A small-molecule ligand and the protein it binds are described below.
Small molecule (SMILES): CCn1nc(C#Cc2c(C)ccc3c(Nc4ccc(Cl)cc4)nccc23)c2c(N)ncnc21

Sequence of chain 1.A:
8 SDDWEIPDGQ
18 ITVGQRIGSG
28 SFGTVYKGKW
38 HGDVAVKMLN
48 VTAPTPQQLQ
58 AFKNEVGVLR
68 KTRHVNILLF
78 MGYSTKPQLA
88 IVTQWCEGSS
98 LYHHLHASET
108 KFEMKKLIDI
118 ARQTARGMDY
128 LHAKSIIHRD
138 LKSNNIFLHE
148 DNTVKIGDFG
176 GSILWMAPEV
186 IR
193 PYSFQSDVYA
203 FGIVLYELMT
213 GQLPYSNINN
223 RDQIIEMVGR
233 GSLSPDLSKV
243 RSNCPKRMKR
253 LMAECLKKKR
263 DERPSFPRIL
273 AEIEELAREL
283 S

Binding-site contacts:
Ligand atom N31 contacts residue TRP92 of chain 1.A at 3.3 Å.
Ligand atom C15 contacts residue GLU62 of chain 1.A at 3.6 Å.
Ligand atom N12 contacts residue GLY154 of chain 1.A at 3.5 Å.
Ligand atom C16 contacts residue LEU66 of chain 1.A at 3.5 Å (hydrophobic).
Ligand atom C16 contacts residue GLY154 of chain 1.A at 3.7 Å.
Ligand atom C02 contacts residue ILE24 of chain 1.A at 3.5 Å (hydrophobic).
Ligand atom C11 contacts residue ASP155 of chain 1.A at 3.4 Å.
Ligand atom N14 contacts residue GLU62 of chain 1.A at 2.7 Å (salt-bridge).
Ligand atom N33 contacts residue ALA42 of chain 1.A at 3.3 Å.
Ligand atom C06 contacts residue PHE156 of chain 1.A at 3.7 Å (hydrophobic).
Ligand atom C15 contacts residue LEU66 of chain 1.A at 3.8 Å (hydrophobic).
Ligand atom C23 contacts residue THR90 of chain 1.A at 3.7 Å.
Ligand atom N12 contacts residue ASP155 of chain 1.A at 2.8 Å (salt-bridge).
Ligand atom C05 contacts residue PHE156 of chain 1.A at 3.6 Å (hydrophobic).
Ligand atom C10 contacts residue PHE156 of chain 1.A at 3.5 Å (hydrophobic).
Ligand atom C30 contacts residue TRP92 of chain 1.A at 3.3 Å (hydrophobic).
Ligand atom C24 contacts residue LYS44 of chain 1.A at 3.7 Å.
Ligand atom C25 contacts residue THR90 of chain 1.A at 3.4 Å.
Ligand atom C23 contacts residue GLU62 of chain 1.A at 3.7 Å.
Ligand atom C11 contacts residue GLY154 of chain 1.A at 3.8 Å.
Ligand atom N31 contacts residue CYS93 of chain 1.A at 3.1 Å (h-bond).
Ligand atom N33 contacts residue GLN91 of chain 1.A at 2.8 Å (h-bond).
Ligand atom C13 contacts residue GLU62 of chain 1.A at 3.7 Å.
Ligand atom C11 contacts residue PHE156 of chain 1.A at 3.7 Å (hydrophobic).
Ligand atom C23 contacts residue LYS44 of chain 1.A at 3.5 Å.
Ligand atom C17 contacts residue GLY154 of chain 1.A at 3.7 Å.
Ligand atom C24 contacts residue ILE88 of chain 1.A at 3.7 Å (hydrophobic).
Ligand atom C13 contacts residue ASP155 of chain 1.A at 3.7 Å.
Ligand atom C26 contacts residue ALA42 of chain 1.A at 3.3 Å (hydrophobic).
Ligand atom N04 contacts residue PHE156 of chain 1.A at 3.8 Å.
Ligand atom C09 contacts residue LEU75 of chain 1.A at 3.6 Å (hydrophobic).
Ligand atom C24 contacts residue THR90 of chain 1.A at 3.5 Å.
Ligand atom C21 contacts residue GLU62 of chain 1.A at 3.5 Å.
Ligand atom C26 contacts residue THR90 of chain 1.A at 3.3 Å.
Ligand atom N29 contacts residue TRP92 of chain 1.A at 3.7 Å.
Ligand atom C08 contacts residue THR90 of chain 1.A at 3.6 Å.
Ligand atom C10 contacts residue LEU75 of chain 1.A at 3.5 Å (hydrophobic).
Ligand atom C30 contacts residue CYS93 of chain 1.A at 3.0 Å (hydrophobic).
Ligand atom C17 contacts residue LEU66 of chain 1.A at 3.5 Å (hydrophobic).
Ligand atom C26 contacts residue LYS44 of chain 1.A at 3.6 Å.